Sequence of chain 1.A:
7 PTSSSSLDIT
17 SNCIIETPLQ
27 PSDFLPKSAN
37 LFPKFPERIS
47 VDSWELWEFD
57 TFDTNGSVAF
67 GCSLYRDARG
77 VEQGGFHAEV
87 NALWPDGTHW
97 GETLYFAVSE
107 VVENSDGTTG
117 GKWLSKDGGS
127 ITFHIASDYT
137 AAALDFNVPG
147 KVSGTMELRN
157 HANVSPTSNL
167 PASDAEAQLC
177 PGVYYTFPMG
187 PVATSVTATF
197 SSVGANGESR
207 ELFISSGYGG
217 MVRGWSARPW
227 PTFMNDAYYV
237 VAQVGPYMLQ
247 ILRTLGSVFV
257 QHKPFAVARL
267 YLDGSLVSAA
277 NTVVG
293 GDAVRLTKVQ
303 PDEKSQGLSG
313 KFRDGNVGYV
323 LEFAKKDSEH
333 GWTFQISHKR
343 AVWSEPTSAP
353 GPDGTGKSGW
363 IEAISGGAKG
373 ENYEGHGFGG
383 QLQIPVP

A protein and the small-molecule ligand that binds it are described below.
Small molecule (SMILES): CC(C)[C@@H]1CC[C@@H](C)C[C@@H]1CN

Binding-site contacts:
Ligand atom C11 contacts residue PRO389 of chain 1.A at 3.9 Å (hydrophobic).
Ligand atom C9 contacts residue ASP355 of chain 1.A at 3.7 Å.
Ligand atom N12 contacts residue ASN231 of chain 1.A at 4.2 Å.
Ligand atom C7 contacts residue ARG315 of chain 1.A at 4.1 Å.
Ligand atom C3 contacts residue ASN231 of chain 1.A at 4.2 Å.
Ligand atom C1 contacts residue ILE386 of chain 1.A at 3.5 Å (hydrophobic).
Ligand atom C4 contacts residue ARG315 of chain 1.A at 4.3 Å.
Ligand atom C6 contacts residue PRO387 of chain 1.A at 3.7 Å (hydrophobic).
Ligand atom C11 contacts residue VAL388 of chain 1.A at 3.9 Å (hydrophobic).
Ligand atom N12 contacts residue PRO389 of chain 1.A at 4.0 Å.
Ligand atom C7 contacts residue ASN231 of chain 1.A at 3.5 Å.
Ligand atom C11 contacts residue ASN231 of chain 1.A at 4.3 Å.
Ligand atom C7 contacts residue ASP232 of chain 1.A at 4.2 Å.
Ligand atom C1 contacts residue PRO387 of chain 1.A at 4.4 Å (hydrophobic).
Ligand atom C3 contacts residue ARG315 of chain 1.A at 3.8 Å.
Ligand atom C6 contacts residue VAL388 of chain 1.A at 4.3 Å (hydrophobic).
Ligand atom C1 contacts residue ARG315 of chain 1.A at 4.1 Å.
Ligand atom C2 contacts residue ILE386 of chain 1.A at 4.1 Å (hydrophobic).
Ligand atom C5 contacts residue ARG315 of chain 1.A at 4.0 Å.
Ligand atom C1 contacts residue ASN231 of chain 1.A at 4.5 Å.
Ligand atom C2 contacts residue ASN231 of chain 1.A at 3.7 Å.
Ligand atom C6 contacts residue THR357 of chain 1.A at 4.0 Å.
Ligand atom C1 contacts residue THR357 of chain 1.A at 3.8 Å.
Ligand atom C6 contacts residue ILE386 of chain 1.A at 3.8 Å (hydrophobic).
Ligand atom C2 contacts residue VAL388 of chain 1.A at 4.2 Å (hydrophobic).
Ligand atom C2 contacts residue ARG315 of chain 1.A at 4.3 Å.
Ligand atom C7 contacts residue GLN385 of chain 1.A at 3.8 Å.
Ligand atom C1 contacts residue GLN385 of chain 1.A at 4.2 Å.
Ligand atom C10 contacts residue ASP355 of chain 1.A at 4.2 Å.